Binding-site contacts:
Ligand atom CE contacts residue TYR67 of chain 1.A at 3.4 Å (hydrophobic).
Ligand atom CD contacts residue ALA199 of chain 1.A at 3.7 Å (hydrophobic).
Ligand atom C contacts residue TYR89 of chain 1.G at 3.7 Å (hydrophobic).
Ligand atom C7 contacts residue SER60 of chain 1.G at 3.6 Å.
Ligand atom N contacts residue TYR69 of chain 1.A at 3.7 Å.
Ligand atom C contacts residue TYR89 of chain 1.G at 4.0 Å (hydrophobic).
Ligand atom C6 contacts residue GLU34 of chain 1.A at 4.2 Å.
Ligand atom C4 contacts residue ILE36 of chain 1.A at 4.1 Å (hydrophobic).
Ligand atom CZ contacts residue MET99 of chain 1.A at 4.1 Å (hydrophobic).
Ligand atom CD1 contacts residue TYR89 of chain 1.G at 3.5 Å (hydrophobic).
Ligand atom CB contacts residue TYR67 of chain 1.A at 3.6 Å (hydrophobic).
Ligand atom O contacts residue TYR69 of chain 1.A at 2.9 Å (h-bond).
Ligand atom CD2 contacts residue TYR69 of chain 1.A at 3.9 Å (hydrophobic).
Ligand atom C contacts residue TYR69 of chain 1.A at 3.9 Å (hydrophobic).
Ligand atom N contacts residue TYR89 of chain 1.G at 4.0 Å.
Ligand atom C8 contacts residue GLU34 of chain 1.A at 3.8 Å.
Ligand atom N contacts residue TYR89 of chain 1.G at 3.6 Å.
Ligand atom CE2 contacts residue MET99 of chain 1.A at 3.7 Å (hydrophobic).
Ligand atom C1 contacts residue LEU56 of chain 1.G at 4.0 Å (hydrophobic).
Ligand atom CE1 contacts residue LEU56 of chain 1.G at 3.6 Å (hydrophobic).
Ligand atom C8 contacts residue LEU57 of chain 1.G at 3.7 Å (hydrophobic).
Ligand atom C contacts residue TYR89 of chain 1.G at 3.2 Å (hydrophobic).
Ligand atom CE contacts residue ARG35 of chain 1.A at 4.1 Å.
Ligand atom C5 contacts residue LEU56 of chain 1.G at 4.0 Å (hydrophobic).
Ligand atom CE1 contacts residue TYR89 of chain 1.G at 4.0 Å (hydrophobic).
Ligand atom CG contacts residue TYR89 of chain 1.G at 4.1 Å (hydrophobic).
Ligand atom CA contacts residue TYR89 of chain 1.G at 3.5 Å (hydrophobic).
Ligand atom CB contacts residue TYR89 of chain 1.G at 3.7 Å (hydrophobic).
Ligand atom CD1 contacts residue LEU56 of chain 1.G at 3.8 Å (hydrophobic).
Ligand atom N contacts residue LEU56 of chain 1.G at 4.2 Å.
Ligand atom C7 contacts residue LEU57 of chain 1.G at 4.0 Å (hydrophobic).
Ligand atom CA contacts residue TYR67 of chain 1.A at 3.4 Å (hydrophobic).
Ligand atom CE2 contacts residue ILE97 of chain 1.A at 4.0 Å (hydrophobic).
Ligand atom C2 contacts residue LEU56 of chain 1.G at 3.9 Å (hydrophobic).
Ligand atom C6 contacts residue LEU31 of chain 1.A at 3.6 Å (hydrophobic).
Ligand atom CD contacts residue TYR69 of chain 1.A at 3.9 Å (hydrophobic).
Ligand atom CD2 contacts residue ILE97 of chain 1.A at 3.8 Å (hydrophobic).
Ligand atom O contacts residue TYR89 of chain 1.G at 3.4 Å (h-bond).
Ligand atom O contacts residue TYR89 of chain 1.G at 2.8 Å (h-bond).
Ligand atom C contacts residue TYR67 of chain 1.A at 4.1 Å (hydrophobic).

Sequence of chain 1.A:
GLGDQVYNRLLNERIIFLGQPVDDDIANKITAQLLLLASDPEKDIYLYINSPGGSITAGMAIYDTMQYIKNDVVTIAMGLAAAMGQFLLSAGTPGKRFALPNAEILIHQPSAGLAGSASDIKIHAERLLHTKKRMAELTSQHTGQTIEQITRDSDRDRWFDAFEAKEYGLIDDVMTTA

Sequence of chain 1.G:
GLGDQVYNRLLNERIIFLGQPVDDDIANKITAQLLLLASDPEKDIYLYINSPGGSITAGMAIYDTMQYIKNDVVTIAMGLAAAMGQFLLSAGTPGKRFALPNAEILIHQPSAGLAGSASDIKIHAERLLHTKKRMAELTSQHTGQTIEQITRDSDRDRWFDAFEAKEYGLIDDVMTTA

A small-molecule ligand and the protein it binds are described below.
Small molecule (SMILES): C/C=C/C=C/C=C/C(=O)N[C@@H](Cc1ccccc1)C(=O)N[C@H]1COC(=O)[C@@H]2C[C@@H](C)CN2C(=O)[C@H](C)NC(=O)[C@H](C)N(C)C(=O)[C@@H]2CCCN2C1=O